A protein and the small-molecule ligand that binds it are described below.
Small molecule (SMILES): O=C(O)[C@@H]1CCCN1

Sequence of chain 1.A:
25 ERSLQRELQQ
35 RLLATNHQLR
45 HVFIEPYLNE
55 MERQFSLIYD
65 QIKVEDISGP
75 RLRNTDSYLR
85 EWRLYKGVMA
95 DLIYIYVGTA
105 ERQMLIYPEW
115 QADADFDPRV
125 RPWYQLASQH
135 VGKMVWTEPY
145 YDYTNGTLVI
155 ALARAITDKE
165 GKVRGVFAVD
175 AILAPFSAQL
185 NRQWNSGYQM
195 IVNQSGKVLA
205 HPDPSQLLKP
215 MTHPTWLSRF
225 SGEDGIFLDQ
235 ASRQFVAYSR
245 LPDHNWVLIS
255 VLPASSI

Binding-site contacts:
Ligand atom N contacts residue ASP146 of chain 1.A at 2.9 Å (salt-bridge).
Ligand atom C contacts residue TRP114 of chain 1.A at 4.5 Å (hydrophobic).
Ligand atom CB contacts residue PHE120 of chain 1.A at 4.3 Å (hydrophobic).
Ligand atom OXT contacts residue ASP146 of chain 1.A at 3.5 Å.
Ligand atom CD contacts residue TYR98 of chain 1.A at 4.0 Å (hydrophobic).
Ligand atom CA contacts residue ASP174 of chain 1.A at 3.7 Å.
Ligand atom OXT contacts residue TYR147 of chain 1.A at 3.0 Å (h-bond).
Ligand atom O contacts residue TYR144 of chain 1.A at 3.9 Å.
Ligand atom N contacts residue TYR100 of chain 1.A at 4.5 Å.
Ligand atom N contacts residue TYR144 of chain 1.A at 3.6 Å (h-bond).
Ligand atom C contacts residue TRP127 of chain 1.A at 3.6 Å (hydrophobic).
Ligand atom CG contacts residue TYR100 of chain 1.A at 3.7 Å (hydrophobic).
Ligand atom CG contacts residue ILE110 of chain 1.A at 3.5 Å (hydrophobic).
Ligand atom CG contacts residue ASP174 of chain 1.A at 4.1 Å.
Ligand atom OXT contacts residue TRP114 of chain 1.A at 4.2 Å.
Ligand atom N contacts residue TRP114 of chain 1.A at 4.2 Å.
Ligand atom OXT contacts residue TYR144 of chain 1.A at 3.6 Å.
Ligand atom O contacts residue ARG125 of chain 1.A at 2.8 Å (salt-bridge).
Ligand atom C contacts residue TYR147 of chain 1.A at 4.1 Å (hydrophobic).
Ligand atom CD contacts residue ASP174 of chain 1.A at 3.2 Å.
Ligand atom OXT contacts residue ARG125 of chain 1.A at 3.0 Å (salt-bridge).
Ligand atom O contacts residue TRP127 of chain 1.A at 2.8 Å (h-bond).
Ligand atom CD contacts residue TYR100 of chain 1.A at 4.2 Å (hydrophobic).
Ligand atom C contacts residue ARG125 of chain 1.A at 3.5 Å.
Ligand atom CB contacts residue TRP114 of chain 1.A at 4.0 Å (hydrophobic).
Ligand atom C contacts residue TYR144 of chain 1.A at 3.5 Å (hydrophobic).
Ligand atom CD contacts residue ASP146 of chain 1.A at 3.3 Å.
Ligand atom CB contacts residue TRP127 of chain 1.A at 4.0 Å (hydrophobic).
Ligand atom OXT contacts residue TYR145 of chain 1.A at 4.3 Å.
Ligand atom CA contacts residue ASP146 of chain 1.A at 4.2 Å.
Ligand atom CA contacts residue TYR144 of chain 1.A at 3.2 Å (hydrophobic).
Ligand atom CG contacts residue TRP114 of chain 1.A at 4.0 Å (hydrophobic).
Ligand atom N contacts residue ASP174 of chain 1.A at 2.9 Å (salt-bridge).
Ligand atom C contacts residue ASP146 of chain 1.A at 4.3 Å.
Ligand atom CD contacts residue TRP114 of chain 1.A at 3.7 Å (hydrophobic).
Ligand atom CA contacts residue TYR100 of chain 1.A at 3.8 Å (hydrophobic).
Ligand atom CD contacts residue ILE110 of chain 1.A at 4.0 Å (hydrophobic).
Ligand atom CA contacts residue TRP127 of chain 1.A at 3.6 Å (hydrophobic).
Ligand atom O contacts residue PHE120 of chain 1.A at 4.1 Å.
Ligand atom CB contacts residue TYR100 of chain 1.A at 3.9 Å (hydrophobic).